Sequence of chain 1.B:
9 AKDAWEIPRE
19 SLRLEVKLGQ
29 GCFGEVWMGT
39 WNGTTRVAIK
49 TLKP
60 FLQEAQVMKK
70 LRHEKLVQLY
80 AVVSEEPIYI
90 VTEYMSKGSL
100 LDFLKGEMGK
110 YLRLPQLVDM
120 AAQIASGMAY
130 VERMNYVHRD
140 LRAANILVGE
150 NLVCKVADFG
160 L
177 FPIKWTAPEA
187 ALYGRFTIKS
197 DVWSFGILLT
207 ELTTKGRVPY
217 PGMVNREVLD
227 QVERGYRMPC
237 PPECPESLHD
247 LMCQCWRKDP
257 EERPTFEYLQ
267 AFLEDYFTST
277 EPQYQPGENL

The small molecule below binds the protein below.
Small molecule (SMILES): Fc1ccccc1CNc1nc(SCN2CCOCC2)nc2c1cnn2CCc1ccccc1

Binding-site contacts:
Ligand atom C16 contacts residue LEU26 of chain 1.B at 3.8 Å (hydrophobic).
Ligand atom C23 contacts residue MET94 of chain 1.B at 3.7 Å (hydrophobic).
Ligand atom C02 contacts residue ILE89 of chain 1.B at 3.8 Å (hydrophobic).
Ligand atom C08 contacts residue THR91 of chain 1.B at 3.5 Å.
Ligand atom N09 contacts residue THR91 of chain 1.B at 2.9 Å (h-bond).
Ligand atom C23 contacts residue GLU92 of chain 1.B at 3.2 Å.
Ligand atom C03 contacts residue LYS48 of chain 1.B at 3.7 Å.
Ligand atom C11 contacts residue ALA46 of chain 1.B at 3.6 Å (hydrophobic).
Ligand atom C04 contacts residue ASP157 of chain 1.B at 3.6 Å.
Ligand atom C23 contacts residue ALA46 of chain 1.B at 3.2 Å (hydrophobic).
Ligand atom C05 contacts residue ASP157 of chain 1.B at 3.2 Å.
Ligand atom N22 contacts residue ALA46 of chain 1.B at 3.6 Å.
Ligand atom N13 contacts residue MET94 of chain 1.B at 3.8 Å.
Ligand atom C21 contacts residue MET94 of chain 1.B at 3.3 Å (hydrophobic).
Ligand atom N22 contacts residue MET94 of chain 1.B at 2.8 Å (h-bond).
Ligand atom S26 contacts residue VAL34 of chain 1.B at 3.3 Å.
Ligand atom C02 contacts residue LYS48 of chain 1.B at 3.6 Å.
Ligand atom N22 contacts residue GLU92 of chain 1.B at 3.8 Å.
Ligand atom C07 contacts residue THR91 of chain 1.B at 3.7 Å.
Ligand atom N22 contacts residue TYR93 of chain 1.B at 3.8 Å.
Ligand atom C21 contacts residue GLY97 of chain 1.B at 3.7 Å.
Ligand atom C25 contacts residue VAL34 of chain 1.B at 3.7 Å (hydrophobic).
Ligand atom C10 contacts residue LEU146 of chain 1.B at 3.8 Å (hydrophobic).
Ligand atom C04 contacts residue MET67 of chain 1.B at 3.3 Å (hydrophobic).
Ligand atom N24 contacts residue VAL34 of chain 1.B at 3.7 Å.
Ligand atom C23 contacts residue LEU146 of chain 1.B at 3.7 Å (hydrophobic).
Ligand atom C16 contacts residue GLY97 of chain 1.B at 3.8 Å.
Ligand atom N13 contacts residue LEU146 of chain 1.B at 3.9 Å.
Ligand atom C20 contacts residue GLY97 of chain 1.B at 3.7 Å.
Ligand atom C12 contacts residue LEU146 of chain 1.B at 3.5 Å (hydrophobic).
Ligand atom F01 contacts residue LYS48 of chain 1.B at 2.8 Å.
Ligand atom C20 contacts residue SER95 of chain 1.B at 3.6 Å.
Ligand atom C17 contacts residue LEU26 of chain 1.B at 3.9 Å (hydrophobic).
Ligand atom C06 contacts residue ASP157 of chain 1.B at 3.9 Å.
Ligand atom C23 contacts residue THR91 of chain 1.B at 3.7 Å.
Ligand atom F01 contacts residue ILE89 of chain 1.B at 3.2 Å.
Ligand atom C05 contacts residue MET67 of chain 1.B at 3.7 Å (hydrophobic).
Ligand atom C11 contacts residue LEU146 of chain 1.B at 3.4 Å (hydrophobic).
Ligand atom C03 contacts residue MET67 of chain 1.B at 3.6 Å (hydrophobic).
Ligand atom C14 contacts residue MET94 of chain 1.B at 2.9 Å (hydrophobic).